Sequence of chain 23.E:
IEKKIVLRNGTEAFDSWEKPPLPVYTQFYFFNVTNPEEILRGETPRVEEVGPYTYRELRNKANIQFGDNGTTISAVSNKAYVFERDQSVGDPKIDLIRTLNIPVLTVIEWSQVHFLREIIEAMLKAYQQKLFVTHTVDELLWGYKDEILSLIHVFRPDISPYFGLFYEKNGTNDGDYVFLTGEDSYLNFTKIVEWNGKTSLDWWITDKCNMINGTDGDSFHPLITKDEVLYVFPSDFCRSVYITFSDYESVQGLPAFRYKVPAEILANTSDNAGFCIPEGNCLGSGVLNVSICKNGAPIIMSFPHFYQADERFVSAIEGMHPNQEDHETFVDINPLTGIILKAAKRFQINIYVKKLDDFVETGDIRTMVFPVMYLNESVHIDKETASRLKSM

This small molecule binds to this protein.
Small molecule (SMILES): CC(=O)N[C@H]1[C@H](O[C@H]2[C@H](O)[C@@H](NC(C)=O)CO[C@@H]2CO)O[C@H](CO)[C@@H](O[C@@H]2O[C@H](CO)[C@@H](O)[C@H](O)[C@@H]2O)[C@@H]1O

Binding-site contacts:
Ligand atom O7 contacts residue SER252 of chain 23.E at 2.9 Å (h-bond).
Ligand atom C5 contacts residue ASN225 of chain 23.E at 3.6 Å.
Ligand atom C7 contacts residue ASN225 of chain 23.E at 3.1 Å.
Ligand atom C4 contacts residue ASN225 of chain 23.E at 4.2 Å.
Ligand atom O5 contacts residue ASN225 of chain 23.E at 2.3 Å (h-bond).
Ligand atom C7 contacts residue ARG251 of chain 23.E at 4.0 Å.
Ligand atom O3 contacts residue ASP283 of chain 23.E at 4.3 Å.
Ligand atom O7 contacts residue LYS220 of chain 23.E at 4.0 Å.
Ligand atom O4 contacts residue LYS220 of chain 23.E at 4.2 Å.
Ligand atom O5 contacts residue LYS220 of chain 23.E at 3.4 Å.
Ligand atom C8 contacts residue SER252 of chain 23.E at 3.4 Å.
Ligand atom C5 contacts residue MET223 of chain 23.E at 4.0 Å (hydrophobic).
Ligand atom O6 contacts residue ASP283 of chain 23.E at 3.8 Å.
Ligand atom C7 contacts residue MET223 of chain 23.E at 3.6 Å (hydrophobic).
Ligand atom O7 contacts residue ASN225 of chain 23.E at 2.9 Å (h-bond).
Ligand atom C2 contacts residue ASP283 of chain 23.E at 3.8 Å.
Ligand atom C2 contacts residue LYS220 of chain 23.E at 3.7 Å.
Ligand atom N2 contacts residue LYS220 of chain 23.E at 4.1 Å.
Ligand atom C1 contacts residue LYS220 of chain 23.E at 4.0 Å.
Ligand atom C8 contacts residue MET223 of chain 23.E at 3.3 Å (hydrophobic).
Ligand atom O7 contacts residue ARG251 of chain 23.E at 4.3 Å.
Ligand atom N2 contacts residue ASN225 of chain 23.E at 3.0 Å (h-bond).
Ligand atom C3 contacts residue MET223 of chain 23.E at 3.7 Å (hydrophobic).
Ligand atom O3 contacts residue LYS220 of chain 23.E at 3.8 Å.
Ligand atom O4 contacts residue MET223 of chain 23.E at 3.7 Å.
Ligand atom O7 contacts residue MET223 of chain 23.E at 3.5 Å.
Ligand atom C1 contacts residue LYS220 of chain 23.E at 4.2 Å.
Ligand atom C8 contacts residue ARG251 of chain 23.E at 3.5 Å.
Ligand atom C4 contacts residue LYS220 of chain 23.E at 3.4 Å.
Ligand atom C1 contacts residue ASN225 of chain 23.E at 1.4 Å.
Ligand atom C2 contacts residue ASN225 of chain 23.E at 2.5 Å.
Ligand atom C6 contacts residue LYS220 of chain 23.E at 4.0 Å.
Ligand atom C4 contacts residue MET223 of chain 23.E at 4.0 Å (hydrophobic).
Ligand atom C5 contacts residue LYS220 of chain 23.E at 4.0 Å.
Ligand atom C3 contacts residue ASN225 of chain 23.E at 3.8 Å.
Ligand atom C3 contacts residue LYS220 of chain 23.E at 4.1 Å.
Ligand atom C6 contacts residue ASP283 of chain 23.E at 3.8 Å.
Ligand atom N2 contacts residue MET223 of chain 23.E at 3.8 Å.
Ligand atom C7 contacts residue SER252 of chain 23.E at 3.5 Å.
Ligand atom O6 contacts residue TYR243 of chain 23.E at 4.0 Å.